The protein below binds the small molecule below.
Small molecule (SMILES): CC(=O)N[C@@H]1[C@@H](O)[C@H](O)[C@@H](CO)O[C@H]1O

Binding-site contacts:
Ligand atom C5 contacts residue ASN243 of chain 1.E at 3.9 Å.
Ligand atom C5 contacts residue LYS231 of chain 1.E at 4.2 Å.
Ligand atom C4 contacts residue ASN243 of chain 1.E at 4.4 Å.
Ligand atom C8 contacts residue ASN243 of chain 1.E at 3.8 Å.
Ligand atom O5 contacts residue ASN243 of chain 1.E at 2.5 Å (h-bond).
Ligand atom N2 contacts residue ASN243 of chain 1.E at 3.0 Å (h-bond).
Ligand atom C1 contacts residue LYS231 of chain 1.E at 4.3 Å.
Ligand atom C1 contacts residue ASN243 of chain 1.E at 1.5 Å.
Ligand atom O5 contacts residue LYS231 of chain 1.E at 3.6 Å.
Ligand atom C2 contacts residue ASN243 of chain 1.E at 2.6 Å.
Ligand atom C3 contacts residue ASN243 of chain 1.E at 3.9 Å.
Ligand atom O7 contacts residue ASN243 of chain 1.E at 3.4 Å (h-bond).
Ligand atom C7 contacts residue ASN243 of chain 1.E at 3.3 Å.
Ligand atom C6 contacts residue LYS231 of chain 1.E at 4.1 Å.

Sequence of chain 1.E:
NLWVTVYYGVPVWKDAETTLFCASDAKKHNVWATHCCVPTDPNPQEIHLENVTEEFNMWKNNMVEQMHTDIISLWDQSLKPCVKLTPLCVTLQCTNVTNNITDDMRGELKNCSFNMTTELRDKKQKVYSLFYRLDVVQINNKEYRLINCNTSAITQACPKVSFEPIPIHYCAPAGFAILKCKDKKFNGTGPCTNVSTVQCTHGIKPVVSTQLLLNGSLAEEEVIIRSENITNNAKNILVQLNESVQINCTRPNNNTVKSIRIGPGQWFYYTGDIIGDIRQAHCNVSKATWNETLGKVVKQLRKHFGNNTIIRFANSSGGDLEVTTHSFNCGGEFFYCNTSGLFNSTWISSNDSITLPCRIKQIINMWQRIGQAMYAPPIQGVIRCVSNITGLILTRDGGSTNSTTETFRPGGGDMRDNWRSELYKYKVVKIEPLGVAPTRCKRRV